Binding-site contacts:
Ligand atom O contacts residue LYS314 of chain 2.B at 2.8 Å (salt-bridge).
Ligand atom CD1 contacts residue GLU154 of chain 2.B at 3.5 Å.
Ligand atom CA contacts residue GLU312 of chain 2.B at 3.4 Å.
Ligand atom CD1 contacts residue THR189 of chain 2.B at 3.4 Å.
Ligand atom CA contacts residue ASN196 of chain 2.B at 3.1 Å.
Ligand atom N contacts residue LYS314 of chain 2.B at 2.9 Å (salt-bridge).
Ligand atom N contacts residue ASN158 of chain 2.B at 3.1 Å (h-bond).
Ligand atom N contacts residue GLU279 of chain 2.B at 3.0 Å (salt-bridge).
Ligand atom O contacts residue ASN158 of chain 2.B at 3.4 Å (h-bond).
Ligand atom CA contacts residue LYS314 of chain 2.B at 3.4 Å.
Ligand atom CA contacts residue GLU235 of chain 2.B at 3.5 Å.
Ligand atom O contacts residue THR199 of chain 2.B at 3.0 Å (h-bond).
Ligand atom OXT contacts residue LYS79 of chain 2.B at 3.1 Å (salt-bridge).
Ligand atom CB contacts residue SER275 of chain 2.B at 3.0 Å.
Ligand atom O contacts residue GLU154 of chain 2.B at 3.0 Å.
Ligand atom CG2 contacts residue ASN196 of chain 2.B at 3.5 Å.
Ligand atom N contacts residue GLU154 of chain 2.B at 3.0 Å (salt-bridge).
Ligand atom CD1 contacts residue LEU188 of chain 2.B at 3.1 Å (hydrophobic).
Ligand atom CG2 contacts residue TYR232 of chain 2.B at 3.1 Å (hydrophobic).
Ligand atom CG1 contacts residue GLU154 of chain 2.B at 2.7 Å.
Ligand atom N contacts residue GLU312 of chain 2.B at 3.1 Å (salt-bridge).
Ligand atom N contacts residue ASN196 of chain 2.B at 2.9 Å (h-bond).
Ligand atom N contacts residue LYS195 of chain 2.B at 3.2 Å (salt-bridge).
Ligand atom CB contacts residue LYS195 of chain 2.B at 3.4 Å.
Ligand atom CE2 contacts residue ASN158 of chain 2.B at 3.5 Å.
Ligand atom C contacts residue ASN196 of chain 2.B at 3.1 Å.
Ligand atom CB contacts residue GLU235 of chain 2.B at 3.4 Å.
Ligand atom CE2 contacts residue SER111 of chain 2.B at 3.3 Å.
Ligand atom O contacts residue LYS195 of chain 2.B at 3.3 Å (salt-bridge).
Ligand atom CD1 contacts residue ILE200 of chain 2.B at 3.3 Å (hydrophobic).
Ligand atom CE2 contacts residue GLY115 of chain 2.B at 3.4 Å.
Ligand atom CZ contacts residue GLY115 of chain 2.B at 3.1 Å.
Ligand atom N contacts residue GLU235 of chain 2.B at 2.8 Å (salt-bridge).
Ligand atom CD2 contacts residue ASN161 of chain 2.B at 3.5 Å.
Ligand atom CB contacts residue TYR232 of chain 2.B at 3.5 Å (hydrophobic).
Ligand atom CD1 contacts residue THR192 of chain 2.B at 3.5 Å.
Ligand atom OG1 contacts residue GLU312 of chain 2.B at 2.6 Å (salt-bridge).
Ligand atom O contacts residue ASN196 of chain 2.B at 2.7 Å (h-bond).
Ligand atom OG1 contacts residue LYS195 of chain 2.B at 2.6 Å (salt-bridge).
Ligand atom O contacts residue ILE313 of chain 2.B at 3.2 Å.

Sequence of chain 2.B:
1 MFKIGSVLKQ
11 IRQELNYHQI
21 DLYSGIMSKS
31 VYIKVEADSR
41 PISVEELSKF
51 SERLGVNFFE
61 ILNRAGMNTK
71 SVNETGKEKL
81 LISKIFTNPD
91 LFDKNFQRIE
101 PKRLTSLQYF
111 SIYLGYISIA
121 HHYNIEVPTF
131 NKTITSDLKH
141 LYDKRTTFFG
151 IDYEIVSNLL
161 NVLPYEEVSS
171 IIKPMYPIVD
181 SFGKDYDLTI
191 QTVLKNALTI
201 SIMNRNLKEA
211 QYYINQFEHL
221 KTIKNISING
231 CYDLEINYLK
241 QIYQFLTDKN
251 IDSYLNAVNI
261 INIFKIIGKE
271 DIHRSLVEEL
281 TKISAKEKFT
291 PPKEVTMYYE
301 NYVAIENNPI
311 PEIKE

A protein and the small-molecule ligand that binds it are described below.
Small molecule (SMILES): CC[C@H](C)[C@H](NC(=O)[C@H](Cc1ccccc1)NC(=O)[C@@H](NC(=O)[C@H](CC(C)C)NC(=O)[C@@H](NC(=O)[C@@H](NC(=O)[C@H](C)N)[C@@H](C)CC)[C@@H](C)O)[C@@H](C)CC)C(=O)O